This protein binds this small molecule.
Small molecule (SMILES): CC(=O)N[C@H]1[C@H](O[C@H]2[C@H](O)[C@@H](NC(C)=O)CO[C@@H]2CO)O[C@H](CO)[C@@H](O)[C@@H]1O

Binding-site contacts:
Ligand atom O4 contacts residue GLU259 of chain 1.B at 4.5 Å.
Ligand atom O7 contacts residue ASN256 of chain 1.B at 4.3 Å.
Ligand atom C8 contacts residue ASN256 of chain 1.B at 3.4 Å.
Ligand atom C1 contacts residue ASN256 of chain 1.B at 1.4 Å.
Ligand atom C4 contacts residue ASN256 of chain 1.B at 4.0 Å.
Ligand atom O5 contacts residue GLU255 of chain 1.B at 4.5 Å.
Ligand atom O5 contacts residue ASN256 of chain 1.B at 1.9 Å (h-bond).
Ligand atom C5 contacts residue ASN256 of chain 1.B at 3.3 Å.
Ligand atom C2 contacts residue ASN256 of chain 1.B at 2.3 Å.
Ligand atom N2 contacts residue THR258 of chain 1.B at 4.2 Å.
Ligand atom C1 contacts residue THR258 of chain 1.B at 4.0 Å.
Ligand atom C1 contacts residue GLU259 of chain 1.B at 3.8 Å.
Ligand atom C6 contacts residue ASN256 of chain 1.B at 4.2 Å.
Ligand atom O5 contacts residue GLU259 of chain 1.B at 3.5 Å.
Ligand atom N2 contacts residue ASN256 of chain 1.B at 2.8 Å (h-bond).
Ligand atom C5 contacts residue GLU259 of chain 1.B at 3.6 Å.
Ligand atom C6 contacts residue GLU255 of chain 1.B at 4.2 Å.
Ligand atom C7 contacts residue ASN256 of chain 1.B at 3.3 Å.
Ligand atom C3 contacts residue ASN256 of chain 1.B at 3.6 Å.
Ligand atom C6 contacts residue GLU259 of chain 1.B at 4.2 Å.

Sequence of chain 1.B:
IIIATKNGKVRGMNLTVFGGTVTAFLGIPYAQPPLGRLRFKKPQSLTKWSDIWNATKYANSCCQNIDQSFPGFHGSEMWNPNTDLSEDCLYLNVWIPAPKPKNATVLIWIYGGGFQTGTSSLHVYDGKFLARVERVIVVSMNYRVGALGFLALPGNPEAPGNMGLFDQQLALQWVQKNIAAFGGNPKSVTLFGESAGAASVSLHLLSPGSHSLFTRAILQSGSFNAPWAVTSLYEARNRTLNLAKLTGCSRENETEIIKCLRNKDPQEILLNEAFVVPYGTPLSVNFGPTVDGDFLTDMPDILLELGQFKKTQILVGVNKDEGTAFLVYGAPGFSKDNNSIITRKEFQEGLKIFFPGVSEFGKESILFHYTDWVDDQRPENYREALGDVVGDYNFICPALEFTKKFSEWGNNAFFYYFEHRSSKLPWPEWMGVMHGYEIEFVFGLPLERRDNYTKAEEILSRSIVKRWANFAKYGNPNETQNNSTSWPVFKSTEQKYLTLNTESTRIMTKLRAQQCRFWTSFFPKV